This protein binds this small molecule.
Small molecule (SMILES): O=P(O)(O)OC[C@H]1O[C@](O)(CO)[C@@H](O)[C@@H]1O

Sequence of chain 1.A:
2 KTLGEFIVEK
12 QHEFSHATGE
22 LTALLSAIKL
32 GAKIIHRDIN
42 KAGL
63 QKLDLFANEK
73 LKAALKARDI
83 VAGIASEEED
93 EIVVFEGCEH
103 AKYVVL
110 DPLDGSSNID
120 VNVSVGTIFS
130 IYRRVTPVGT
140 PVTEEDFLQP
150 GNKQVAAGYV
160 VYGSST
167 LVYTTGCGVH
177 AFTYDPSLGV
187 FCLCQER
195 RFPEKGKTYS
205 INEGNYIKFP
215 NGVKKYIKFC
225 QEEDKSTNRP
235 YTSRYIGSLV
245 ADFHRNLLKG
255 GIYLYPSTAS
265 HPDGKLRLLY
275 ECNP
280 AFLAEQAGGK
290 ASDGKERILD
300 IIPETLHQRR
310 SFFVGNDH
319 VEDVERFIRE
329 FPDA

Binding-site contacts:
Ligand atom O5 contacts residue LYS269 of chain 2.A at 2.9 Å (salt-bridge).
Ligand atom O3 contacts residue LEU243 of chain 2.A at 2.9 Å (h-bond).
Ligand atom O2P contacts residue ASN206 of chain 2.A at 3.9 Å.
Ligand atom C1 contacts residue GLU275 of chain 2.A at 3.8 Å.
Ligand atom P contacts residue TYR239 of chain 2.A at 4.0 Å.
Ligand atom C4 contacts residue GLY241 of chain 2.A at 3.4 Å.
Ligand atom P contacts residue ARG238 of chain 1.A at 3.8 Å.
Ligand atom O6 contacts residue LYS269 of chain 2.A at 3.2 Å (salt-bridge).
Ligand atom C6 contacts residue ARG238 of chain 1.A at 4.0 Å.
Ligand atom C3 contacts residue LEU243 of chain 2.A at 3.7 Å (hydrophobic).
Ligand atom C6 contacts residue GLY241 of chain 2.A at 3.9 Å.
Ligand atom C5 contacts residue TYR259 of chain 2.A at 3.9 Å (hydrophobic).
Ligand atom O1P contacts residue ARG238 of chain 1.A at 2.9 Å (salt-bridge).
Ligand atom O3P contacts residue TYR239 of chain 2.A at 2.8 Å (h-bond).
Ligand atom O2 contacts residue GLY241 of chain 2.A at 3.6 Å (h-bond).
Ligand atom O3P contacts residue ARG238 of chain 1.A at 3.1 Å (salt-bridge).
Ligand atom O4 contacts residue TYR257 of chain 2.A at 2.6 Å (h-bond).
Ligand atom C6 contacts residue LYS269 of chain 2.A at 3.9 Å.
Ligand atom C2 contacts residue LYS269 of chain 2.A at 3.9 Å.
Ligand atom C5 contacts residue LYS269 of chain 2.A at 3.9 Å.
Ligand atom O1 contacts residue LEU270 of chain 2.A at 3.5 Å.
Ligand atom O3 contacts residue SER242 of chain 2.A at 3.7 Å.
Ligand atom C6 contacts residue TYR239 of chain 2.A at 3.6 Å (hydrophobic).
Ligand atom P contacts residue ASN206 of chain 2.A at 3.7 Å.
Ligand atom O3 contacts residue GLY114 of chain 2.A at 3.6 Å.
Ligand atom P contacts residue TYR259 of chain 2.A at 3.7 Å.
Ligand atom O2 contacts residue GLY114 of chain 2.A at 3.6 Å.
Ligand atom C1 contacts residue LYS269 of chain 2.A at 4.0 Å.
Ligand atom C6 contacts residue TYR259 of chain 2.A at 4.0 Å (hydrophobic).
Ligand atom O1 contacts residue GLU275 of chain 2.A at 2.6 Å (salt-bridge).
Ligand atom O4 contacts residue LEU243 of chain 2.A at 3.4 Å (h-bond).
Ligand atom C4 contacts residue TYR257 of chain 2.A at 3.8 Å (hydrophobic).
Ligand atom O3 contacts residue GLY241 of chain 2.A at 3.9 Å.
Ligand atom C4 contacts residue LEU243 of chain 2.A at 3.7 Å (hydrophobic).
Ligand atom O6 contacts residue TYR239 of chain 2.A at 3.9 Å.
Ligand atom O3P contacts residue ASN206 of chain 2.A at 2.7 Å (h-bond).
Ligand atom O2P contacts residue TYR259 of chain 2.A at 2.6 Å (h-bond).
Ligand atom O3 contacts residue ASP113 of chain 2.A at 2.4 Å (salt-bridge).
Ligand atom O6 contacts residue TYR259 of chain 2.A at 3.3 Å.
Ligand atom C3 contacts residue ASP113 of chain 2.A at 3.4 Å.

Sequence of chain 2.A:
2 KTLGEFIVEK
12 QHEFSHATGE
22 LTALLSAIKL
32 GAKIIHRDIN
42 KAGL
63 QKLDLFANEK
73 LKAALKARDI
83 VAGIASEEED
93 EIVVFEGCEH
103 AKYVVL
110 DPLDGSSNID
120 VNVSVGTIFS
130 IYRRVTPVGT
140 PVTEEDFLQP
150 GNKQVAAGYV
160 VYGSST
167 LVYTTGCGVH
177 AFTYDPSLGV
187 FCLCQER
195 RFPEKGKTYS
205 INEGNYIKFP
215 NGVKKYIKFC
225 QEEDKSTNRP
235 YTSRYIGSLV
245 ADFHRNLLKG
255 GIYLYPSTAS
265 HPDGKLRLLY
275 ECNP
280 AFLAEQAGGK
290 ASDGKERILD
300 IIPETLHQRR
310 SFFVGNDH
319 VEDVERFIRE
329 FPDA